A protein and the small-molecule ligand that binds it are described below.
Small molecule (SMILES): CCC[C@H](NC(=O)[C@@H]1[C@H]2CCC[C@H]2CN1C(=O)[C@@H](NC(=O)[C@@H](NC(=O)c1cnccn1)C1CCCCC1)C(C)(C)C)[C@@H](O)C(=O)NC1CC1

Binding-site contacts:
Ligand atom CBH contacts residue THR190 of chain 2.A at 3.7 Å.
Ligand atom OBW contacts residue PRO168 of chain 2.A at 2.9 Å.
Ligand atom CAN contacts residue THR26 of chain 2.A at 3.4 Å.
Ligand atom CA contacts residue HIS164 of chain 2.A at 3.5 Å.
Ligand atom OBU contacts residue GLN189 of chain 2.A at 2.9 Å (h-bond).
Ligand atom CBK contacts residue GLN192 of chain 2.A at 3.1 Å.
Ligand atom CAM contacts residue CYS145 of chain 2.A at 2.8 Å (hydrophobic).
Ligand atom CAM contacts residue GLY143 of chain 2.A at 3.7 Å.
Ligand atom CAO contacts residue THR26 of chain 2.A at 3.6 Å.
Ligand atom NAE contacts residue HIS164 of chain 2.A at 3.1 Å (h-bond).
Ligand atom NAE contacts residue CYS145 of chain 2.A at 3.1 Å (h-bond).
Ligand atom CBB contacts residue THR190 of chain 2.A at 3.6 Å.
Ligand atom OBS contacts residue CYS145 of chain 2.A at 3.0 Å (h-bond).
Ligand atom C contacts residue HIS164 of chain 2.A at 3.7 Å.
Ligand atom OBS contacts residue GLY143 of chain 2.A at 2.8 Å (h-bond).
Ligand atom CAJ contacts residue CYS145 of chain 2.A at 2.9 Å (hydrophobic).
Ligand atom NAG contacts residue GLN189 of chain 2.A at 3.7 Å.
Ligand atom NAC contacts residue GLU166 of chain 2.A at 2.9 Å (salt-bridge).
Ligand atom OBR contacts residue HIS41 of chain 2.A at 2.6 Å (h-bond).
Ligand atom OBT contacts residue MET165 of chain 2.A at 3.3 Å.
Ligand atom CBL contacts residue GLN192 of chain 2.A at 3.7 Å.
Ligand atom CBL contacts residue ARG188 of chain 2.A at 3.3 Å.
Ligand atom CAI contacts residue CYS145 of chain 2.A at 1.8 Å (hydrophobic).
Ligand atom CBL contacts residue MET165 of chain 2.A at 3.4 Å (hydrophobic).
Ligand atom CBN contacts residue THR190 of chain 2.A at 3.5 Å.
Ligand atom CBQ contacts residue THR190 of chain 2.A at 3.3 Å.
Ligand atom CBJ contacts residue LEU167 of chain 2.A at 3.0 Å (hydrophobic).
Ligand atom CAP contacts residue ASN142 of chain 2.A at 3.5 Å.
Ligand atom NAG contacts residue THR190 of chain 2.A at 3.6 Å.
Ligand atom CAP contacts residue GLY143 of chain 2.A at 3.3 Å.
Ligand atom OBT contacts residue GLU166 of chain 2.A at 2.9 Å (salt-bridge).
Ligand atom OBS contacts residue SER144 of chain 2.A at 3.2 Å (h-bond).
Ligand atom CAL contacts residue HIS163 of chain 2.A at 3.6 Å.
Ligand atom CBA contacts residue GLU166 of chain 2.A at 3.6 Å.
Ligand atom CA contacts residue MET165 of chain 2.A at 3.6 Å (hydrophobic).
Ligand atom OBR contacts residue CYS145 of chain 2.A at 2.6 Å (h-bond).
Ligand atom CAY contacts residue GLU166 of chain 2.A at 3.7 Å.
Ligand atom CBI contacts residue LEU167 of chain 2.A at 3.4 Å (hydrophobic).
Ligand atom CAH contacts residue CYS145 of chain 2.A at 2.7 Å (hydrophobic).
Ligand atom CAN contacts residue GLY143 of chain 2.A at 3.7 Å.

Sequence of chain 2.A:
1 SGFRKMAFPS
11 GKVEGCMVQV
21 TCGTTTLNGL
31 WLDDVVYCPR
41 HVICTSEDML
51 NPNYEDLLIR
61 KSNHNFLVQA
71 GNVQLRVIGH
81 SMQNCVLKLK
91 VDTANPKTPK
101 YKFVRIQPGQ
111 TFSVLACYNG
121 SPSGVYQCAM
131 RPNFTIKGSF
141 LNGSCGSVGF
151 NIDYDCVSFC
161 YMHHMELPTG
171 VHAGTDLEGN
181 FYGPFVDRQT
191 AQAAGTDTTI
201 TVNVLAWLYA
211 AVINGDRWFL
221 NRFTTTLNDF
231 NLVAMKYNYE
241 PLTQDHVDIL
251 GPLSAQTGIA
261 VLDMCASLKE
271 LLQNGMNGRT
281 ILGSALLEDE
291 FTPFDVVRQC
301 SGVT